Sequence of chain 1.A:
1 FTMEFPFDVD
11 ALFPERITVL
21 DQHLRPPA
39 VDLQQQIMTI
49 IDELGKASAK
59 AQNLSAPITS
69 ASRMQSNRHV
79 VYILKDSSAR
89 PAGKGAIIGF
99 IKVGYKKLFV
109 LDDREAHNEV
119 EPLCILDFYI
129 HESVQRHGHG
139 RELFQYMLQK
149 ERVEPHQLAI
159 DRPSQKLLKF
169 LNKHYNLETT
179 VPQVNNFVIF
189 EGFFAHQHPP

The small molecule below binds the protein below.
Small molecule (SMILES): CC(=O)NCCCC[C@H](NC(=O)[C@H](CC(=O)O)NC(=O)[C@H](CO)NC(C)=O)C(=O)N[C@H](C(N)=O)[C@@H](C)O

Binding-site contacts:
Ligand atom OH contacts residue GLN60 of chain 1.A at 3.0 Å (h-bond).
Ligand atom CA contacts residue PHE185 of chain 1.A at 3.6 Å (hydrophobic).
Ligand atom CB contacts residue ASP159 of chain 1.A at 3.3 Å.
Ligand atom OG contacts residue ASP159 of chain 1.A at 2.6 Å (salt-bridge).
Ligand atom CG contacts residue ASP159 of chain 1.A at 3.7 Å.
Ligand atom OG contacts residue ASN184 of chain 1.A at 3.1 Å (h-bond).
Ligand atom CG contacts residue ILE66 of chain 1.A at 3.7 Å (hydrophobic).
Ligand atom N contacts residue PHE185 of chain 1.A at 3.5 Å.
Ligand atom OH contacts residue ASP125 of chain 1.A at 3.1 Å.
Ligand atom OH contacts residue COA1 of chain 1.C at 3.2 Å.
Ligand atom CA contacts residue ASP159 of chain 1.A at 3.8 Å.
Ligand atom N contacts residue ASP159 of chain 1.A at 2.8 Å (salt-bridge).
Ligand atom CH contacts residue GLN60 of chain 1.A at 3.4 Å.
Ligand atom NZ contacts residue COA1 of chain 1.C at 3.5 Å (h-bond).
Ligand atom CH3 contacts residue ASP159 of chain 1.A at 3.8 Å.
Ligand atom N contacts residue ASP159 of chain 1.A at 3.3 Å (salt-bridge).
Ligand atom C contacts residue LYS104 of chain 1.A at 3.8 Å.
Ligand atom CE contacts residue LEU124 of chain 1.A at 3.3 Å (hydrophobic).
Ligand atom CH contacts residue COA1 of chain 1.C at 2.7 Å.
Ligand atom CD contacts residue ASP159 of chain 1.A at 3.4 Å.
Ligand atom OH contacts residue PHE126 of chain 1.A at 3.4 Å (h-bond).
Ligand atom O contacts residue ARG160 of chain 1.A at 3.8 Å.
Ligand atom O contacts residue ASN184 of chain 1.A at 3.3 Å (h-bond).
Ligand atom CH3 contacts residue COA1 of chain 1.C at 1.8 Å.
Ligand atom OH contacts residue LEU124 of chain 1.A at 3.6 Å.
Ligand atom CB contacts residue ASN184 of chain 1.A at 3.7 Å.
Ligand atom NZ contacts residue LEU124 of chain 1.A at 3.6 Å.
Ligand atom CE contacts residue ILE66 of chain 1.A at 3.5 Å (hydrophobic).
Ligand atom OG1 contacts residue ASN184 of chain 1.A at 3.6 Å (h-bond).
Ligand atom CE contacts residue ASP159 of chain 1.A at 3.6 Å.
Ligand atom O contacts residue LYS104 of chain 1.A at 2.9 Å (salt-bridge).
Ligand atom C contacts residue ASP159 of chain 1.A at 3.6 Å.
Ligand atom CB contacts residue PHE185 of chain 1.A at 3.8 Å (hydrophobic).
Ligand atom NZ contacts residue GLN60 of chain 1.A at 3.5 Å (h-bond).
Ligand atom CH contacts residue ASP159 of chain 1.A at 3.7 Å.
Ligand atom CH contacts residue LEU124 of chain 1.A at 3.8 Å (hydrophobic).
Ligand atom O contacts residue ILE66 of chain 1.A at 3.4 Å.
Ligand atom CE contacts residue GLN60 of chain 1.A at 3.5 Å.
Ligand atom CA contacts residue ASP159 of chain 1.A at 3.5 Å.
Ligand atom NZ contacts residue ASP159 of chain 1.A at 2.9 Å (salt-bridge).